Binding-site contacts:
Ligand atom N12 contacts residue ALA69 of chain 1.FC at 3.8 Å.

This small molecule binds to this protein.
Small molecule (SMILES): NC[C@@H]1O[C@H](O[C@H]2[C@@H](O)[C@H](O[C@@H]3[C@@H](O)[C@H](N)C[C@H](N)[C@H]3O[C@H]3O[C@H](CO)[C@@H](O)[C@H](O)[C@H]3N)O[C@@H]2CO)[C@H](N)[C@@H](O)[C@@H]1O

Sequence of chain 1.FC:
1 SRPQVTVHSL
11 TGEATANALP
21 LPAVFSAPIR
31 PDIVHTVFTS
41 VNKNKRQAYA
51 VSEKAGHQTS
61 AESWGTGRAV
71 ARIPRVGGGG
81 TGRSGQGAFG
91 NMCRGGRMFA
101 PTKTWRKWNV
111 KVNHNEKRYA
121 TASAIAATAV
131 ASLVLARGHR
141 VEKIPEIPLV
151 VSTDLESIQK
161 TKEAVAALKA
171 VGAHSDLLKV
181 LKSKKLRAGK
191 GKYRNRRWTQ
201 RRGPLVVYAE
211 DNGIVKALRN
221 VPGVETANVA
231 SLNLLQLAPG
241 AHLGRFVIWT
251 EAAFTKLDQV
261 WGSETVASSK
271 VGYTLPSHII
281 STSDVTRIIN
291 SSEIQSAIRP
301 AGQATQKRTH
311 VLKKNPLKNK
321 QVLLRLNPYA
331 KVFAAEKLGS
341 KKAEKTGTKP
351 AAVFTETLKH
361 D